Binding-site contacts:
Ligand atom C4 contacts residue CYS95 of chain 1.A at 3.7 Å (hydrophobic).
Ligand atom O2 contacts residue LEU150 of chain 1.A at 3.4 Å (h-bond).
Ligand atom O contacts residue CYS95 of chain 1.A at 3.1 Å (h-bond).
Ligand atom C3 contacts residue CYS95 of chain 1.A at 3.5 Å (hydrophobic).
Ligand atom C7 contacts residue ILE151 of chain 1.A at 3.8 Å (hydrophobic).
Ligand atom C6 contacts residue LEU140 of chain 1.A at 3.7 Å (hydrophobic).
Ligand atom C16 contacts residue ILE151 of chain 1.A at 4.0 Å (hydrophobic).
Ligand atom O1 contacts residue MET158 of chain 1.A at 3.3 Å.
Ligand atom C14 contacts residue ARG90 of chain 1.A at 3.6 Å.
Ligand atom C17 contacts residue SER152 of chain 1.A at 3.8 Å.
Ligand atom C2 contacts residue CYS95 of chain 1.A at 4.0 Å (hydrophobic).
Ligand atom C16 contacts residue SER152 of chain 1.A at 3.8 Å.
Ligand atom C contacts residue ILE151 of chain 1.A at 3.7 Å (hydrophobic).
Ligand atom C5 contacts residue ILE151 of chain 1.A at 4.2 Å (hydrophobic).
Ligand atom O3 contacts residue ARG98 of chain 1.A at 3.2 Å.
Ligand atom CL contacts residue GLU69 of chain 1.A at 3.9 Å.
Ligand atom C14 contacts residue GLY94 of chain 1.A at 3.6 Å.
Ligand atom C15 contacts residue GLY94 of chain 1.A at 3.5 Å.
Ligand atom O1 contacts residue ILE151 of chain 1.A at 3.1 Å.
Ligand atom C18 contacts residue ILE151 of chain 1.A at 3.7 Å (hydrophobic).
Ligand atom C18 contacts residue ARG98 of chain 1.A at 3.6 Å.
Ligand atom C6 contacts residue MET174 of chain 1.A at 3.5 Å (hydrophobic).
Ligand atom O2 contacts residue SER152 of chain 1.A at 3.4 Å (h-bond).
Ligand atom N contacts residue ILE151 of chain 1.A at 3.8 Å.
Ligand atom C1 contacts residue CYS95 of chain 1.A at 4.2 Å (hydrophobic).
Ligand atom O3 contacts residue SER152 of chain 1.A at 3.6 Å.
Ligand atom C5 contacts residue ILE91 of chain 1.A at 3.8 Å (hydrophobic).
Ligand atom C13 contacts residue ARG90 of chain 1.A at 3.6 Å.
Ligand atom C5 contacts residue MET158 of chain 1.A at 3.5 Å (hydrophobic).
Ligand atom C6 contacts residue IMN1 of chain 1.D at 3.9 Å.
Ligand atom C15 contacts residue ARG90 of chain 1.A at 4.2 Å.
Ligand atom C8 contacts residue ILE151 of chain 1.A at 3.7 Å (hydrophobic).
Ligand atom C18 contacts residue SER152 of chain 1.A at 3.3 Å.
Ligand atom C5 contacts residue CYS95 of chain 1.A at 4.2 Å (hydrophobic).
Ligand atom CL contacts residue ARG90 of chain 1.A at 3.4 Å.
Ligand atom C4 contacts residue MET158 of chain 1.A at 4.2 Å (hydrophobic).
Ligand atom C17 contacts residue ARG98 of chain 1.A at 3.6 Å.
Ligand atom C9 contacts residue ILE151 of chain 1.A at 3.7 Å (hydrophobic).
Ligand atom O2 contacts residue ILE151 of chain 1.A at 2.9 Å.
Ligand atom C1 contacts residue ILE151 of chain 1.A at 3.7 Å (hydrophobic).

A protein and the small-molecule ligand that binds it are described below.
Small molecule (SMILES): COc1ccc2c(c1)c(CC(=O)O)c(C)n2C(=O)c1ccc(Cl)cc1

Sequence of chain 1.A:
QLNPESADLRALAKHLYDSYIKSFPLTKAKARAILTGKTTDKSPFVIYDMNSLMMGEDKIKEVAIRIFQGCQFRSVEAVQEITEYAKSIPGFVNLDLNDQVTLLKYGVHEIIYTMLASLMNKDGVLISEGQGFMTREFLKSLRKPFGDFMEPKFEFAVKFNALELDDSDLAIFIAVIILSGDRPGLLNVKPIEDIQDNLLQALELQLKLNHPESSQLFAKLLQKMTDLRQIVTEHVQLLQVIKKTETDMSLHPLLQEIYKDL